A small-molecule ligand and the protein it binds are described below.
Small molecule (SMILES): Nc1ncnc2c1ncn2[C@@H]1O[C@@H]2CO[P](=O)(O)O[C@H]2[C@H]1O

Sequence of chain 1.A:
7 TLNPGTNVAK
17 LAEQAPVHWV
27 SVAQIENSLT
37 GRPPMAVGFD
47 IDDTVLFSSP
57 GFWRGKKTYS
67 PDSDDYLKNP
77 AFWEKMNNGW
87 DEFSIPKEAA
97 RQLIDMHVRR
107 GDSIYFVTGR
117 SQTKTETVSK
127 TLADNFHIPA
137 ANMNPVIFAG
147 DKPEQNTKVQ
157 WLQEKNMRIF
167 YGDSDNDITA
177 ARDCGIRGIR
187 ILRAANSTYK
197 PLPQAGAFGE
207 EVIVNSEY

Binding-site contacts:
Ligand atom N7 contacts residue TYR195 of chain 1.A at 3.7 Å.
Ligand atom N9 contacts residue PHE58 of chain 1.A at 3.7 Å.
Ligand atom C4 contacts residue TYR195 of chain 1.A at 3.8 Å (hydrophobic).
Ligand atom N1 contacts residue THR194 of chain 1.A at 3.0 Å (h-bond).
Ligand atom N6 contacts residue ASP70 of chain 1.A at 3.7 Å.
Ligand atom O5' contacts residue GLY115 of chain 1.A at 3.0 Å.
Ligand atom C8 contacts residue TYR195 of chain 1.A at 4.0 Å (hydrophobic).
Ligand atom C2 contacts residue PHE58 of chain 1.A at 3.4 Å (hydrophobic).
Ligand atom N9 contacts residue TYR195 of chain 1.A at 4.1 Å.
Ligand atom N1 contacts residue TYR72 of chain 1.A at 3.6 Å.
Ligand atom C2 contacts residue TYR195 of chain 1.A at 3.7 Å (hydrophobic).
Ligand atom N6 contacts residue TYR72 of chain 1.A at 3.4 Å (h-bond).
Ligand atom N3 contacts residue PHE58 of chain 1.A at 3.2 Å.
Ligand atom O2P contacts residue GLY115 of chain 1.A at 2.9 Å (h-bond).
Ligand atom P contacts residue GLY115 of chain 1.A at 3.6 Å.
Ligand atom C6 contacts residue TYR195 of chain 1.A at 3.9 Å (hydrophobic).
Ligand atom C4' contacts residue ASP48 of chain 1.A at 3.9 Å.
Ligand atom C5' contacts residue ARG116 of chain 1.A at 4.0 Å.
Ligand atom C5 contacts residue TYR72 of chain 1.A at 4.0 Å (hydrophobic).
Ligand atom O2' contacts residue ASP48 of chain 1.A at 3.0 Å.
Ligand atom O1P contacts residue GLY115 of chain 1.A at 4.0 Å.
Ligand atom C2' contacts residue TYR195 of chain 1.A at 3.7 Å (hydrophobic).
Ligand atom O2' contacts residue MG1 of chain 1.E at 3.9 Å.
Ligand atom N6 contacts residue THR194 of chain 1.A at 3.8 Å.
Ligand atom C8 contacts residue LEU73 of chain 1.A at 3.8 Å (hydrophobic).
Ligand atom N1 contacts residue TYR195 of chain 1.A at 3.6 Å (h-bond).
Ligand atom N7 contacts residue LEU73 of chain 1.A at 3.3 Å.
Ligand atom O2P contacts residue ASP46 of chain 1.A at 3.8 Å.
Ligand atom C1' contacts residue PHE58 of chain 1.A at 3.5 Å (hydrophobic).
Ligand atom C5 contacts residue TYR195 of chain 1.A at 3.7 Å (hydrophobic).
Ligand atom N3 contacts residue TYR195 of chain 1.A at 3.8 Å.
Ligand atom O4' contacts residue PHE58 of chain 1.A at 3.1 Å.
Ligand atom C4 contacts residue PHE58 of chain 1.A at 3.5 Å (hydrophobic).
Ligand atom C5' contacts residue GLY115 of chain 1.A at 3.9 Å.
Ligand atom C2 contacts residue THR194 of chain 1.A at 3.2 Å.
Ligand atom N1 contacts residue PHE58 of chain 1.A at 4.0 Å.
Ligand atom C6 contacts residue TYR72 of chain 1.A at 3.4 Å (hydrophobic).
Ligand atom C6 contacts residue THR194 of chain 1.A at 4.0 Å.
Ligand atom O5' contacts residue ARG116 of chain 1.A at 3.3 Å (salt-bridge).
Ligand atom O2P contacts residue THR114 of chain 1.A at 4.0 Å.